Sequence of chain 4.D:
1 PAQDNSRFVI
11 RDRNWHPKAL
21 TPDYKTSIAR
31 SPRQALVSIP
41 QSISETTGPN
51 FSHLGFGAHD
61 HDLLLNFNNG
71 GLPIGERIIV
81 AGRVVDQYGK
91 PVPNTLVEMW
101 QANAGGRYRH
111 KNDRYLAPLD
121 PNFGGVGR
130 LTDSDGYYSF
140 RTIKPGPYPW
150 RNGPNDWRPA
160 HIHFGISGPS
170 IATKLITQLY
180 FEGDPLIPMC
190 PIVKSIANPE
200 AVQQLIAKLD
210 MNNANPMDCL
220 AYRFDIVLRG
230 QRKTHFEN

This protein binds this small molecule.
Small molecule (SMILES): Oc1ccc(F)cc1O

Sequence of chain 4.C:
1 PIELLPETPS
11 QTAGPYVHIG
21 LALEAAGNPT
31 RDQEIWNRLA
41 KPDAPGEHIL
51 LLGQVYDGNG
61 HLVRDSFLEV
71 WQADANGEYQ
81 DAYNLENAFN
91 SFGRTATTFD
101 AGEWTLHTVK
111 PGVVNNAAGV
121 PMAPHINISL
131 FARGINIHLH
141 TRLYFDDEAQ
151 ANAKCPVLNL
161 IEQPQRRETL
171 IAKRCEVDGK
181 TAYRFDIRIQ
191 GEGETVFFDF

Binding-site contacts:
Ligand atom C1 contacts residue PRO40 of chain 4.D at 4.0 Å (hydrophobic).
Ligand atom C3 contacts residue PRO153 of chain 4.E at 4.3 Å (hydrophobic).
Ligand atom C5 contacts residue PRO40 of chain 4.D at 3.8 Å (hydrophobic).
Ligand atom C6 contacts residue LEU160 of chain 4.C at 4.0 Å (hydrophobic).
Ligand atom F9 contacts residue PRO153 of chain 4.E at 3.8 Å.
Ligand atom C5 contacts residue LEU160 of chain 4.C at 4.1 Å (hydrophobic).
Ligand atom F9 contacts residue ILE39 of chain 4.D at 3.5 Å.
Ligand atom C6 contacts residue ARG150 of chain 4.E at 3.9 Å.
Ligand atom C3 contacts residue PRO215 of chain 3.E at 4.4 Å (hydrophobic).
Ligand atom C4 contacts residue SER38 of chain 4.D at 4.0 Å.
Ligand atom O7 contacts residue PRO40 of chain 4.D at 4.3 Å.
Ligand atom C1 contacts residue MET216 of chain 3.E at 3.6 Å (hydrophobic).
Ligand atom C5 contacts residue SER38 of chain 4.D at 3.6 Å.
Ligand atom C3 contacts residue MET216 of chain 3.E at 4.0 Å (hydrophobic).
Ligand atom C5 contacts residue ILE39 of chain 4.D at 4.2 Å (hydrophobic).
Ligand atom F9 contacts residue SER38 of chain 4.D at 3.2 Å.
Ligand atom C3 contacts residue ILE39 of chain 4.D at 4.2 Å (hydrophobic).
Ligand atom C2 contacts residue PRO40 of chain 4.D at 3.7 Å (hydrophobic).
Ligand atom C6 contacts residue PRO40 of chain 4.D at 3.9 Å (hydrophobic).
Ligand atom C3 contacts residue PRO40 of chain 4.D at 3.8 Å (hydrophobic).
Ligand atom C4 contacts residue ILE39 of chain 4.D at 3.9 Å (hydrophobic).
Ligand atom O8 contacts residue MET216 of chain 3.E at 3.5 Å.
Ligand atom F9 contacts residue PRO40 of chain 4.D at 4.0 Å.
Ligand atom O8 contacts residue PRO215 of chain 3.E at 3.6 Å.
Ligand atom C6 contacts residue MET216 of chain 3.E at 4.3 Å (hydrophobic).
Ligand atom C4 contacts residue PRO40 of chain 4.D at 3.8 Å (hydrophobic).
Ligand atom O7 contacts residue MET216 of chain 3.E at 3.9 Å.
Ligand atom O8 contacts residue PRO40 of chain 4.D at 3.8 Å.
Ligand atom C2 contacts residue MET216 of chain 3.E at 3.5 Å (hydrophobic).
Ligand atom C5 contacts residue ARG150 of chain 4.E at 4.2 Å.

Sequence of chain 4.E:
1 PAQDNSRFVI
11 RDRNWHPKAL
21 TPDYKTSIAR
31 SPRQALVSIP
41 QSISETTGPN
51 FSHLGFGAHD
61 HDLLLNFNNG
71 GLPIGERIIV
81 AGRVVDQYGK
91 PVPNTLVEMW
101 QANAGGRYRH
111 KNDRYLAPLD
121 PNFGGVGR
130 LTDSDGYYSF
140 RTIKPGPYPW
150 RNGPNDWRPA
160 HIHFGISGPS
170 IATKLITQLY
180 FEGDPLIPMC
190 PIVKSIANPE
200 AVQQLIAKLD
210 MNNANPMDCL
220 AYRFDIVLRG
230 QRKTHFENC

Sequence of chain 3.E:
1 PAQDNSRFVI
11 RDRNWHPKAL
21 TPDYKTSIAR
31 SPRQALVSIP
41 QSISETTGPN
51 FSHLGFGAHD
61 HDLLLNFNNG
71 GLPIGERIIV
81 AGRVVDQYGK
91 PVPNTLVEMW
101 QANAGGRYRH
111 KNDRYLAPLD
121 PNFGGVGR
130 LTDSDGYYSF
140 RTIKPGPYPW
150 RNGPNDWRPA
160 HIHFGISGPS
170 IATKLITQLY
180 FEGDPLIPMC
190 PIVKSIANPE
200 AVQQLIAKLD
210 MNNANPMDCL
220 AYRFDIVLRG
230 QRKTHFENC